A small-molecule ligand and the protein it binds are described below.
Small molecule (SMILES): Nc1ncnc2c1ncn2[C@@H]1O[C@H](CO[P](=O)(O)O[P](=O)(O)NP(=O)(O)O)[C@@H](O)[C@H]1O

Sequence of chain 1.A:
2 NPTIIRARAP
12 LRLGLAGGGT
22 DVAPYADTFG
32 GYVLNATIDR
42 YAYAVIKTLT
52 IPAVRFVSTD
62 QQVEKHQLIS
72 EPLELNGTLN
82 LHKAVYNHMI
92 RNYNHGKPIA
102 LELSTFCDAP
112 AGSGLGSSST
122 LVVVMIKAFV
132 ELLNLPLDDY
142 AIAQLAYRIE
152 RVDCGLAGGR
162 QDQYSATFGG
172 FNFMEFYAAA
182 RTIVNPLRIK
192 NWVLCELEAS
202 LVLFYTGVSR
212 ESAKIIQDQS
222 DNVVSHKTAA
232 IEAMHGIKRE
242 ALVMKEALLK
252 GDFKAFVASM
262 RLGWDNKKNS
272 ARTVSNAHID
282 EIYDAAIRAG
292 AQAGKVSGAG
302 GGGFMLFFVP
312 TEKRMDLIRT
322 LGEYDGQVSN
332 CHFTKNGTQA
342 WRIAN

Binding-site contacts:
Ligand atom C8 contacts residue ALA158 of chain 1.A at 2.6 Å (hydrophobic).
Ligand atom O1G contacts residue GLY115 of chain 1.A at 2.8 Å (h-bond).
Ligand atom PB contacts residue SER118 of chain 1.A at 3.7 Å.
Ligand atom O3G contacts residue GLY117 of chain 1.A at 3.0 Å (h-bond).
Ligand atom O1B contacts residue ALA112 of chain 1.A at 3.8 Å.
Ligand atom O3G contacts residue GLY115 of chain 1.A at 3.1 Å.
Ligand atom C5 contacts residue ALA214 of chain 1.A at 3.4 Å (hydrophobic).
Ligand atom N9 contacts residue ALA158 of chain 1.A at 3.2 Å (h-bond).
Ligand atom C4' contacts residue SER119 of chain 1.A at 3.6 Å.
Ligand atom O2B contacts residue SER118 of chain 1.A at 3.5 Å (h-bond).
Ligand atom O2' contacts residue GLU151 of chain 1.A at 3.3 Å (salt-bridge).
Ligand atom C2' contacts residue ALA158 of chain 1.A at 3.6 Å (hydrophobic).
Ligand atom PA contacts residue SER213 of chain 1.A at 3.7 Å.
Ligand atom PB contacts residue MG1 of chain 1.D at 3.5 Å.
Ligand atom O2' contacts residue ALA158 of chain 1.A at 2.9 Å (h-bond).
Ligand atom C5' contacts residue SER119 of chain 1.A at 3.3 Å.
Ligand atom O3G contacts residue ARG13 of chain 1.A at 2.7 Å (salt-bridge).
Ligand atom PG contacts residue GLY115 of chain 1.A at 3.5 Å.
Ligand atom O3G contacts residue GLY299 of chain 1.A at 3.8 Å.
Ligand atom C6 contacts residue ALA214 of chain 1.A at 3.7 Å (hydrophobic).
Ligand atom N7 contacts residue ALA158 of chain 1.A at 3.1 Å (h-bond).
Ligand atom N3B contacts residue GLY117 of chain 1.A at 3.7 Å.
Ligand atom O2B contacts residue SER119 of chain 1.A at 2.7 Å (h-bond).
Ligand atom O2' contacts residue ARG152 of chain 1.A at 3.0 Å (salt-bridge).
Ligand atom O3A contacts residue GLY113 of chain 1.A at 2.9 Å (h-bond).
Ligand atom O1B contacts residue SER118 of chain 1.A at 3.1 Å (h-bond).
Ligand atom O3' contacts residue SER119 of chain 1.A at 3.4 Å.
Ligand atom O1A contacts residue SER213 of chain 1.A at 3.5 Å.
Ligand atom O5' contacts residue SER119 of chain 1.A at 3.7 Å.
Ligand atom O2G contacts residue ALA300 of chain 1.A at 3.4 Å (h-bond).
Ligand atom O1B contacts residue GLY113 of chain 1.A at 3.2 Å (h-bond).
Ligand atom O1A contacts residue GLY113 of chain 1.A at 3.5 Å (h-bond).
Ligand atom O2A contacts residue SER213 of chain 1.A at 2.7 Å (h-bond).
Ligand atom N7 contacts residue ALA214 of chain 1.A at 3.5 Å.
Ligand atom C3' contacts residue SER119 of chain 1.A at 3.5 Å.
Ligand atom O3' contacts residue GLU151 of chain 1.A at 2.9 Å (salt-bridge).
Ligand atom O3G contacts residue LEU116 of chain 1.A at 3.4 Å (h-bond).
Ligand atom O1B contacts residue MG1 of chain 1.D at 2.1 Å.
Ligand atom C3' contacts residue GLU151 of chain 1.A at 3.8 Å.
Ligand atom O1G contacts residue MG1 of chain 1.D at 3.7 Å.